Binding-site contacts:
Ligand atom N7 contacts residue YXS1 of chain 1.J at 0.0 Å (h-bond).
Ligand atom NP1 contacts residue YXS1 of chain 1.J at 0.0 Å (h-bond).
Ligand atom C6 contacts residue YXS1 of chain 1.J at 0.0 Å.
Ligand atom C4 contacts residue YXS1 of chain 1.J at 0.0 Å.
Ligand atom O33 contacts residue YXS1 of chain 1.J at 0.2 Å (h-bond).
Ligand atom C5' contacts residue YXS1 of chain 1.J at 0.0 Å.
Ligand atom CP1 contacts residue YXS1 of chain 1.J at 0.1 Å.
Ligand atom C3' contacts residue YXS1 of chain 1.J at 0.0 Å.
Ligand atom O22 contacts residue YXS1 of chain 1.J at 0.1 Å (h-bond).
Ligand atom O2' contacts residue YXS1 of chain 1.J at 0.0 Å (h-bond).
Ligand atom O4' contacts residue YXS1 of chain 1.J at 0.0 Å (h-bond).
Ligand atom OS4 contacts residue YXS1 of chain 1.J at 0.1 Å (h-bond).
Ligand atom N6 contacts residue YXS1 of chain 1.J at 0.0 Å (h-bond).
Ligand atom C4' contacts residue YXS1 of chain 1.J at 0.0 Å.
Ligand atom C8 contacts residue YXS1 of chain 1.J at 0.0 Å.
Ligand atom OS5 contacts residue YXS1 of chain 1.J at 0.1 Å (h-bond).
Ligand atom O5' contacts residue YXS1 of chain 1.J at 0.1 Å (h-bond).
Ligand atom C5 contacts residue YXS1 of chain 1.J at 0.0 Å.
Ligand atom P1 contacts residue YXS1 of chain 1.J at 0.1 Å.
Ligand atom P2 contacts residue YXS1 of chain 1.J at 0.1 Å.
Ligand atom O21 contacts residue YXS1 of chain 1.J at 0.1 Å (h-bond).
Ligand atom N3 contacts residue YXS1 of chain 1.J at 0.0 Å (h-bond).
Ligand atom N1 contacts residue YXS1 of chain 1.J at 0.0 Å (h-bond).
Ligand atom O12 contacts residue YXS1 of chain 1.J at 0.1 Å (h-bond).
Ligand atom S contacts residue YXS1 of chain 1.J at 0.1 Å (h-bond).
Ligand atom CP2 contacts residue YXS1 of chain 1.J at 0.0 Å.
Ligand atom NP2 contacts residue YXS1 of chain 1.J at 0.1 Å (h-bond).
Ligand atom SS4 contacts residue YXS1 of chain 1.J at 0.1 Å (h-bond).
Ligand atom CP3 contacts residue YXS1 of chain 1.J at 0.0 Å.
Ligand atom N9 contacts residue YXS1 of chain 1.J at 0.0 Å (h-bond).
Ligand atom O3' contacts residue YXS1 of chain 1.J at 0.0 Å (h-bond).
Ligand atom C2' contacts residue YXS1 of chain 1.J at 0.0 Å.
Ligand atom P3 contacts residue YXS1 of chain 1.J at 0.1 Å.
Ligand atom O11 contacts residue YXS1 of chain 1.J at 0.2 Å (h-bond).
Ligand atom O6 contacts residue YXS1 of chain 1.J at 0.1 Å (h-bond).
Ligand atom O31 contacts residue YXS1 of chain 1.J at 0.1 Å (h-bond).
Ligand atom C2 contacts residue YXS1 of chain 1.J at 0.0 Å.
Ligand atom CP4 contacts residue YXS1 of chain 1.J at 0.0 Å.
Ligand atom OP1 contacts residue YXS1 of chain 1.J at 0.0 Å (h-bond).
Ligand atom C1' contacts residue YXS1 of chain 1.J at 0.0 Å.

A protein and the small-molecule ligand that binds it are described below.
Small molecule (SMILES): C[C@H](C(=O)SCCNC(=O)CCNC(=O)[C@H](O)C(C)(C)COP(=O)(O)OP(=O)(O)OC[C@H]1O[C@@H](n2cnc3c(N)ncnc32)[C@H](O)[C@@H]1OP(=O)(O)O)S(=O)(=O)O

Sequence of chain 1.B:
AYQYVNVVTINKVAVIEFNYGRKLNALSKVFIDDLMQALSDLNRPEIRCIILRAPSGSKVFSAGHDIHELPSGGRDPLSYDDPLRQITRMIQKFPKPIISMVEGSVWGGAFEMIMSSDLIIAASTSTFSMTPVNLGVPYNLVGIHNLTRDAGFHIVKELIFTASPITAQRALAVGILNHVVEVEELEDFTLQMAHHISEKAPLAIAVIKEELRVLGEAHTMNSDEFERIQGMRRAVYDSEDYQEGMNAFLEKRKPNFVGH